The small molecule below binds the protein below.
Small molecule (SMILES): CC(=O)N[C@@H]1[C@@H](O)[C@H](O)[C@@H](CO)O[C@H]1O

Binding-site contacts:
Ligand atom O7 contacts residue ASN28 of chain 1.G at 2.9 Å (h-bond).
Ligand atom O5 contacts residue ASN28 of chain 1.G at 2.4 Å (h-bond).
Ligand atom C5 contacts residue ASN28 of chain 1.G at 3.6 Å.
Ligand atom C2 contacts residue ASN28 of chain 1.G at 2.5 Å.
Ligand atom C3 contacts residue ASN28 of chain 1.G at 3.8 Å.
Ligand atom C1 contacts residue ASN28 of chain 1.G at 1.4 Å.
Ligand atom N2 contacts residue ASN28 of chain 1.G at 3.1 Å (h-bond).
Ligand atom O3 contacts residue ASN28 of chain 1.G at 4.0 Å.
Ligand atom C7 contacts residue ASN28 of chain 1.G at 3.3 Å.
Ligand atom C4 contacts residue ASN28 of chain 1.G at 4.2 Å.

Sequence of chain 1.G:
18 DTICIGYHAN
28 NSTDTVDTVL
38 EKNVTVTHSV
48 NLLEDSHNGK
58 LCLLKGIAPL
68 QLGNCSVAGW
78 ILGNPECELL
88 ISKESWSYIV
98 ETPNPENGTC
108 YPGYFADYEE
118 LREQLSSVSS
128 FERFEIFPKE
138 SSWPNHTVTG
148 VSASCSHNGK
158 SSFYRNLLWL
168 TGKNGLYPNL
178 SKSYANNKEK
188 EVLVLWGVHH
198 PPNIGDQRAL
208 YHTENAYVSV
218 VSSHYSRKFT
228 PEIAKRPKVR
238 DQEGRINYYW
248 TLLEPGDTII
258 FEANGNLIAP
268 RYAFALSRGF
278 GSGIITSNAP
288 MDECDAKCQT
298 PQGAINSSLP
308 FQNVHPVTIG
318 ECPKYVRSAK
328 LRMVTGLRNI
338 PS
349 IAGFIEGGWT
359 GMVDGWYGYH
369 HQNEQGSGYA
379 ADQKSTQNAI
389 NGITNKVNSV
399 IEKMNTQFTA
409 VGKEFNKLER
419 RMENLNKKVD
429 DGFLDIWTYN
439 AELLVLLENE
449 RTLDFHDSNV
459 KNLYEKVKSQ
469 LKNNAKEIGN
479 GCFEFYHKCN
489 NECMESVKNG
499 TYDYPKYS